Binding-site contacts:
Ligand atom O6 contacts residue ALA19 of chain 1.A at 4.3 Å.
Ligand atom C7 contacts residue SER22 of chain 1.A at 3.5 Å.
Ligand atom C5 contacts residue ASN20 of chain 1.A at 3.7 Å.
Ligand atom C6 contacts residue TRP23 of chain 1.A at 3.5 Å (hydrophobic).
Ligand atom C1 contacts residue TRP23 of chain 1.A at 3.8 Å (hydrophobic).
Ligand atom C6 contacts residue ALA19 of chain 1.A at 4.1 Å (hydrophobic).
Ligand atom N2 contacts residue ASN20 of chain 1.A at 2.8 Å (h-bond).
Ligand atom C8 contacts residue SER22 of chain 1.A at 3.7 Å.
Ligand atom O5 contacts residue ASN20 of chain 1.A at 2.4 Å (h-bond).
Ligand atom O5 contacts residue TRP23 of chain 1.A at 3.6 Å.
Ligand atom C1 contacts residue ASN20 of chain 1.A at 1.4 Å.
Ligand atom C5 contacts residue TRP23 of chain 1.A at 3.7 Å (hydrophobic).
Ligand atom C8 contacts residue ASN20 of chain 1.A at 3.5 Å.
Ligand atom C5 contacts residue ALA19 of chain 1.A at 4.5 Å (hydrophobic).
Ligand atom C2 contacts residue ASN20 of chain 1.A at 2.3 Å.
Ligand atom C7 contacts residue ASN20 of chain 1.A at 3.2 Å.
Ligand atom O7 contacts residue ASN20 of chain 1.A at 4.0 Å.
Ligand atom C4 contacts residue ASN20 of chain 1.A at 4.2 Å.
Ligand atom O5 contacts residue ALA19 of chain 1.A at 3.7 Å.
Ligand atom C3 contacts residue ASN20 of chain 1.A at 3.7 Å.
Ligand atom O7 contacts residue SER22 of chain 1.A at 2.8 Å (h-bond).

This protein binds this small molecule.
Small molecule (SMILES): CC(=O)N[C@@H]1[C@@H](O)[C@H](O)[C@@H](CO)O[C@H]1O

Sequence of chain 1.A:
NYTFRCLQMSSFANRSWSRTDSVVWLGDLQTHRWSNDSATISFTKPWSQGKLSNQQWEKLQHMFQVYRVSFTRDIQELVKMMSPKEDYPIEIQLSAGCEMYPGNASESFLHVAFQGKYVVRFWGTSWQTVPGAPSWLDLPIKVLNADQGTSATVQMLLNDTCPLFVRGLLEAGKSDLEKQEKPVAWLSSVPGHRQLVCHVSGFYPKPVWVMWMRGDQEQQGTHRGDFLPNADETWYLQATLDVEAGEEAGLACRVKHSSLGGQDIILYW